Sequence of chain 1.A:
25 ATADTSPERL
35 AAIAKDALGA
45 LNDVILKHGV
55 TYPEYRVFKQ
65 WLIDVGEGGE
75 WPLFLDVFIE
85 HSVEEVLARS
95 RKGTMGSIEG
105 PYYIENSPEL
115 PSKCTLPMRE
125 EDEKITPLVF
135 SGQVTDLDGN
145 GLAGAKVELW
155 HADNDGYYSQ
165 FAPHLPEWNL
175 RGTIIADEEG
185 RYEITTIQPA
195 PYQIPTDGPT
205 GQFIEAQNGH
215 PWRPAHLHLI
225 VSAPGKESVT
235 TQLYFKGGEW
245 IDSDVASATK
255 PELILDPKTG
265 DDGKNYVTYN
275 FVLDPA

Binding-site contacts:
Ligand atom CA2 contacts residue ARG217 of chain 1.A at 3.2 Å.
Ligand atom CA6 contacts residue TYR106 of chain 1.A at 3.4 Å (hydrophobic).
Ligand atom CA5 contacts residue VAL81 of chain 1.A at 3.8 Å (hydrophobic).
Ligand atom CA1 contacts residue TYR106 of chain 1.A at 3.8 Å (hydrophobic).
Ligand atom CA2 contacts residue HIS220 of chain 1.A at 4.1 Å.
Ligand atom OA2 contacts residue ARG217 of chain 1.A at 2.6 Å (salt-bridge).
Ligand atom OA1 contacts residue FE1 of chain 1.B at 1.9 Å.
Ligand atom CA6 contacts residue FE1 of chain 1.B at 4.2 Å.
Ligand atom CA3 contacts residue ARG217 of chain 1.A at 3.6 Å.
Ligand atom CA6 contacts residue TYR196 of chain 1.A at 3.5 Å (hydrophobic).
Ligand atom CA4 contacts residue VAL81 of chain 1.A at 3.6 Å (hydrophobic).
Ligand atom CB3 contacts residue ALA250 of chain 1.A at 3.8 Å (hydrophobic).
Ligand atom CA1 contacts residue PRO105 of chain 1.A at 4.2 Å (hydrophobic).
Ligand atom CB3 contacts residue GLN236 of chain 1.A at 4.1 Å.
Ligand atom CA1 contacts residue ARG217 of chain 1.A at 3.9 Å.
Ligand atom OA2 contacts residue HIS220 of chain 1.A at 3.1 Å (h-bond).
Ligand atom CA2 contacts residue FE1 of chain 1.B at 3.0 Å.
Ligand atom OA1 contacts residue HIS222 of chain 1.A at 3.8 Å.
Ligand atom CA1 contacts residue TYR162 of chain 1.A at 4.2 Å (hydrophobic).
Ligand atom CA4 contacts residue ARG217 of chain 1.A at 3.9 Å.
Ligand atom OA2 contacts residue FE1 of chain 1.B at 2.3 Å.
Ligand atom CB3 contacts residue ARG217 of chain 1.A at 3.5 Å.
Ligand atom OA1 contacts residue TYR162 of chain 1.A at 2.9 Å (h-bond).
Ligand atom CB3 contacts residue GLY104 of chain 1.A at 3.9 Å.
Ligand atom CA1 contacts residue TYR196 of chain 1.A at 4.0 Å (hydrophobic).
Ligand atom CA4 contacts residue PRO105 of chain 1.A at 3.8 Å (hydrophobic).
Ligand atom CA3 contacts residue PRO105 of chain 1.A at 4.1 Å (hydrophobic).
Ligand atom CB3 contacts residue ILE102 of chain 1.A at 2.8 Å (hydrophobic).
Ligand atom CA2 contacts residue HIS222 of chain 1.A at 4.0 Å.
Ligand atom OA2 contacts residue HIS222 of chain 1.A at 2.9 Å.
Ligand atom CA3 contacts residue GLY104 of chain 1.A at 4.0 Å.
Ligand atom CA6 contacts residue PRO105 of chain 1.A at 3.9 Å (hydrophobic).
Ligand atom OA2 contacts residue GLN236 of chain 1.A at 4.0 Å.
Ligand atom OA1 contacts residue TYR106 of chain 1.A at 3.7 Å.
Ligand atom CA6 contacts residue ARG217 of chain 1.A at 4.2 Å.
Ligand atom OA2 contacts residue TYR162 of chain 1.A at 4.1 Å.
Ligand atom OA1 contacts residue TYR196 of chain 1.A at 3.8 Å.
Ligand atom OA1 contacts residue HIS220 of chain 1.A at 3.5 Å (h-bond).
Ligand atom CA1 contacts residue FE1 of chain 1.B at 2.9 Å.
Ligand atom CA5 contacts residue PRO105 of chain 1.A at 3.7 Å (hydrophobic).

The small molecule below binds the protein below.
Small molecule (SMILES): Cc1cccc(O)c1O